Sequence of chain 15.E:
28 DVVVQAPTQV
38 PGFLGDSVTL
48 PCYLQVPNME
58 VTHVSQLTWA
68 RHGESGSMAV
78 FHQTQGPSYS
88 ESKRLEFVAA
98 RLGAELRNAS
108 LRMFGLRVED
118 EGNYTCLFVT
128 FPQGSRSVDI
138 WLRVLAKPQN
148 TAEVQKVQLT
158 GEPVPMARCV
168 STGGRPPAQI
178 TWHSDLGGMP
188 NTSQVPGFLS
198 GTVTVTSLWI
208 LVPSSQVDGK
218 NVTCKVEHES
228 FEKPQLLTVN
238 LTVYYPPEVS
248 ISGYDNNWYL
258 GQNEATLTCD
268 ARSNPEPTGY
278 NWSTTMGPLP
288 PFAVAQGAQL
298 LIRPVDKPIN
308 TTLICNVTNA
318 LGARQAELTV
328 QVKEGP

A protein and the small-molecule ligand that binds it are described below.
Small molecule (SMILES): CC(=O)N[C@@H]1[C@@H](O)[C@H](O)[C@@H](CO)O[C@H]1O

Binding-site contacts:
Ligand atom C2 contacts residue ASN313 of chain 15.E at 2.4 Å.
Ligand atom C4 contacts residue ASN313 of chain 15.E at 4.2 Å.
Ligand atom C5 contacts residue ASN313 of chain 15.E at 3.6 Å.
Ligand atom C1 contacts residue ASN313 of chain 15.E at 1.4 Å.
Ligand atom O5 contacts residue ASN313 of chain 15.E at 2.3 Å (h-bond).
Ligand atom C6 contacts residue THR315 of chain 15.E at 3.8 Å.
Ligand atom O7 contacts residue ASN313 of chain 15.E at 3.6 Å.
Ligand atom C7 contacts residue GLN322 of chain 15.E at 3.9 Å.
Ligand atom N2 contacts residue ASN313 of chain 15.E at 3.0 Å (h-bond).
Ligand atom O7 contacts residue GLN322 of chain 15.E at 4.4 Å.
Ligand atom C5 contacts residue THR315 of chain 15.E at 4.0 Å.
Ligand atom C3 contacts residue ASN313 of chain 15.E at 3.8 Å.
Ligand atom C7 contacts residue ASN313 of chain 15.E at 3.5 Å.
Ligand atom C8 contacts residue GLN322 of chain 15.E at 3.2 Å.
Ligand atom N2 contacts residue GLN322 of chain 15.E at 4.5 Å.
Ligand atom O5 contacts residue THR315 of chain 15.E at 3.9 Å.